Sequence of chain 1.B:
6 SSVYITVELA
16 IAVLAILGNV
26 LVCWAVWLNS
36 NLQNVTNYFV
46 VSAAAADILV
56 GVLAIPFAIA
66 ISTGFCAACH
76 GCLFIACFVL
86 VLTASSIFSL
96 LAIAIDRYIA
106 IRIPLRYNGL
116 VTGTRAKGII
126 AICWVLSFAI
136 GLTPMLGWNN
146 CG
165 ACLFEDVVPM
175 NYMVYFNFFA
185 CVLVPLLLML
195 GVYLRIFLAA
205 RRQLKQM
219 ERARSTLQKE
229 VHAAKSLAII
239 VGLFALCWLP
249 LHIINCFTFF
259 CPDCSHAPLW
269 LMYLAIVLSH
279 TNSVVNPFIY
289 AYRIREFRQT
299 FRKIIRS

The small molecule below binds the protein below.
Small molecule (SMILES): CCNC(=O)[C@H]1O[C@@H](n2cnc3c(N)nc(NCCc4ccc(CCC(=O)O)cc4)nc32)[C@H](O)[C@@H]1O

Binding-site contacts:
Ligand atom N4 contacts residue MET270 of chain 1.B at 3.6 Å.
Ligand atom C3 contacts residue TRP246 of chain 1.B at 3.4 Å (hydrophobic).
Ligand atom C1 contacts residue THR88 of chain 1.B at 3.5 Å.
Ligand atom C8 contacts residue LEU249 of chain 1.B at 3.6 Å (hydrophobic).
Ligand atom C1 contacts residue ASN181 of chain 1.B at 3.5 Å.
Ligand atom C12 contacts residue PHE168 of chain 1.B at 3.7 Å (hydrophobic).
Ligand atom O4 contacts residue HIS278 of chain 1.B at 3.2 Å (h-bond).
Ligand atom O1 contacts residue HIS250 of chain 1.B at 3.1 Å (h-bond).
Ligand atom N7 contacts residue PHE168 of chain 1.B at 3.5 Å.
Ligand atom C8 contacts residue MET177 of chain 1.B at 3.6 Å (hydrophobic).
Ligand atom O3 contacts residue HIS278 of chain 1.B at 2.9 Å (h-bond).
Ligand atom O3 contacts residue VAL84 of chain 1.B at 3.7 Å.
Ligand atom C7 contacts residue LEU249 of chain 1.B at 3.6 Å (hydrophobic).
Ligand atom C2 contacts residue TRP246 of chain 1.B at 3.7 Å (hydrophobic).
Ligand atom C2 contacts residue ASN181 of chain 1.B at 3.2 Å.
Ligand atom N6 contacts residue ILE274 of chain 1.B at 3.7 Å.
Ligand atom N5 contacts residue PHE168 of chain 1.B at 3.6 Å.
Ligand atom N3 contacts residue PHE168 of chain 1.B at 3.6 Å.
Ligand atom O4 contacts residue SER277 of chain 1.B at 3.1 Å (h-bond).
Ligand atom C16 contacts residue HIS264 of chain 1.B at 3.7 Å.
Ligand atom N1 contacts residue THR88 of chain 1.B at 3.1 Å (h-bond).
Ligand atom C16 contacts residue GLU169 of chain 1.B at 3.7 Å.
Ligand atom O2 contacts residue LEU85 of chain 1.B at 3.6 Å.
Ligand atom N4 contacts residue ASN253 of chain 1.B at 2.9 Å (h-bond).
Ligand atom C10 contacts residue PHE168 of chain 1.B at 3.5 Å (hydrophobic).
Ligand atom C9 contacts residue PHE168 of chain 1.B at 3.5 Å (hydrophobic).
Ligand atom O4 contacts residue TRP246 of chain 1.B at 3.4 Å.
Ligand atom C23 contacts residue PHE168 of chain 1.B at 3.7 Å (hydrophobic).
Ligand atom N6 contacts residue PHE168 of chain 1.B at 3.4 Å.
Ligand atom N6 contacts residue SER67 of chain 1.B at 3.2 Å (h-bond).
Ligand atom N1 contacts residue TRP246 of chain 1.B at 3.3 Å.
Ligand atom C21 contacts residue LEU267 of chain 1.B at 3.6 Å (hydrophobic).
Ligand atom O1 contacts residue TRP246 of chain 1.B at 3.6 Å.
Ligand atom N3 contacts residue ASN253 of chain 1.B at 3.2 Å (h-bond).
Ligand atom N3 contacts residue MET177 of chain 1.B at 3.6 Å.
Ligand atom C1 contacts residue LEU85 of chain 1.B at 3.7 Å (hydrophobic).
Ligand atom N4 contacts residue GLU169 of chain 1.B at 3.1 Å (salt-bridge).
Ligand atom C15 contacts residue GLU169 of chain 1.B at 3.5 Å.
Ligand atom C22 contacts residue LEU267 of chain 1.B at 3.7 Å (hydrophobic).
Ligand atom C11 contacts residue PHE168 of chain 1.B at 3.4 Å (hydrophobic).